Binding-site contacts:
Ligand atom O4 contacts residue ASP25 of chain 1.A at 3.3 Å (salt-bridge).
Ligand atom O4 contacts residue ASP25 of chain 1.B at 2.8 Å (salt-bridge).
Ligand atom C34 contacts residue PRO81 of chain 1.A at 3.4 Å (hydrophobic).
Ligand atom C71 contacts residue GLY49 of chain 1.A at 3.9 Å.
Ligand atom C34 contacts residue ILE50 of chain 1.B at 3.8 Å (hydrophobic).
Ligand atom O5 contacts residue ASP25 of chain 1.B at 3.1 Å (salt-bridge).
Ligand atom O5 contacts residue GLY27 of chain 1.A at 3.1 Å.
Ligand atom C34 contacts residue VAL82 of chain 1.A at 3.9 Å (hydrophobic).
Ligand atom C66 contacts residue PRO81 of chain 1.B at 3.6 Å (hydrophobic).
Ligand atom C34 contacts residue GLY49 of chain 1.B at 3.5 Å.
Ligand atom C71 contacts residue ILE50 of chain 1.B at 3.6 Å (hydrophobic).
Ligand atom C21 contacts residue GLY49 of chain 1.B at 3.7 Å.
Ligand atom O5 contacts residue ASP25 of chain 1.A at 2.9 Å (salt-bridge).
Ligand atom C65 contacts residue VAL82 of chain 1.B at 3.8 Å (hydrophobic).
Ligand atom C73 contacts residue ALA28 of chain 1.A at 3.9 Å (hydrophobic).
Ligand atom O1 contacts residue GLY49 of chain 1.B at 3.5 Å.
Ligand atom C21 contacts residue GLY48 of chain 1.B at 3.8 Å.
Ligand atom C36 contacts residue VAL82 of chain 1.A at 3.7 Å (hydrophobic).
Ligand atom C5 contacts residue ASP25 of chain 1.A at 3.5 Å.
Ligand atom O5 contacts residue ALA28 of chain 1.A at 3.4 Å (h-bond).
Ligand atom C66 contacts residue VAL82 of chain 1.B at 3.7 Å (hydrophobic).
Ligand atom C63 contacts residue GLY27 of chain 1.A at 3.4 Å.
Ligand atom C67 contacts residue VAL82 of chain 1.B at 3.9 Å (hydrophobic).
Ligand atom C31 contacts residue ASP25 of chain 1.A at 3.7 Å.
Ligand atom O1 contacts residue ILE50 of chain 1.B at 3.2 Å (h-bond).
Ligand atom C33 contacts residue ILE50 of chain 1.B at 3.8 Å (hydrophobic).
Ligand atom C35 contacts residue VAL82 of chain 1.A at 3.7 Å (hydrophobic).
Ligand atom C4 contacts residue ASP25 of chain 1.B at 3.1 Å.
Ligand atom C5 contacts residue ASP25 of chain 1.B at 3.6 Å.
Ligand atom C35 contacts residue PRO81 of chain 1.A at 3.8 Å (hydrophobic).
Ligand atom C33 contacts residue GLY49 of chain 1.B at 3.9 Å.
Ligand atom O4 contacts residue GLY27 of chain 1.B at 3.1 Å.
Ligand atom C23 contacts residue ALA28 of chain 1.B at 3.8 Å (hydrophobic).
Ligand atom O4 contacts residue ALA28 of chain 1.B at 3.3 Å (h-bond).
Ligand atom O1 contacts residue ILE50 of chain 1.A at 3.2 Å (h-bond).
Ligand atom C61 contacts residue ASP25 of chain 1.B at 3.9 Å.
Ligand atom C37 contacts residue GLY27 of chain 1.B at 3.6 Å.
Ligand atom C22 contacts residue ILE50 of chain 1.A at 3.9 Å (hydrophobic).
Ligand atom C61 contacts residue ILE84 of chain 1.B at 3.9 Å (hydrophobic).
Ligand atom C64 contacts residue ARG8 of chain 1.B at 3.6 Å.

Sequence of chain 1.A:
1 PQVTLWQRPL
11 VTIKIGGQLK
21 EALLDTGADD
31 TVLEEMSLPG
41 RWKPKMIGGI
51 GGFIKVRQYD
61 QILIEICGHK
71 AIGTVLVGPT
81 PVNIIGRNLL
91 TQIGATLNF

Sequence of chain 1.B:
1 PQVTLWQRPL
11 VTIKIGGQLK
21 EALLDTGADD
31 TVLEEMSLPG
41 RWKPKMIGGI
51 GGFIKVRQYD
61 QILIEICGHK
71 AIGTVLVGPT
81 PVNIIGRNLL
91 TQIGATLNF

This small molecule binds to this protein.
Small molecule (SMILES): C=CCN1C(=O)N(CC=C)[C@H](Cc2ccccc2)[C@H](O)[C@@H](O)[C@H]1Cc1ccccc1